Binding-site contacts:
Ligand atom C4' contacts residue POP1 of chain 2.T at 3.5 Å.
Ligand atom O3' contacts residue ASP145 of chain 2.D at 3.6 Å (salt-bridge).
Ligand atom O1P contacts residue ASP148 of chain 2.D at 2.9 Å (salt-bridge).
Ligand atom O3P contacts residue ASP148 of chain 2.D at 3.3 Å.
Ligand atom C2' contacts residue ASP145 of chain 2.D at 3.3 Å.
Ligand atom O6 contacts residue LYS176 of chain 2.D at 2.9 Å (salt-bridge).
Ligand atom C1' contacts residue POP1 of chain 2.T at 3.3 Å.
Ligand atom C2' contacts residue MG1 of chain 2.Q at 3.2 Å.
Ligand atom O2' contacts residue MG1 of chain 2.Q at 2.3 Å.
Ligand atom N4' contacts residue POP1 of chain 2.T at 3.2 Å (h-bond).
Ligand atom O2P contacts residue THR152 of chain 2.D at 2.7 Å (h-bond).
Ligand atom O2' contacts residue ASP145 of chain 2.D at 2.6 Å (salt-bridge).
Ligand atom O3P contacts residue TYR116 of chain 2.D at 2.6 Å (h-bond).
Ligand atom C2' contacts residue POP1 of chain 2.T at 3.6 Å.
Ligand atom O3' contacts residue GLU144 of chain 2.D at 2.7 Å (salt-bridge).
Ligand atom N7 contacts residue ASP148 of chain 2.D at 2.8 Å (salt-bridge).
Ligand atom O6 contacts residue VAL198 of chain 2.D at 3.1 Å (h-bond).
Ligand atom O2P contacts residue LYS151 of chain 2.D at 3.4 Å (salt-bridge).
Ligand atom O2' contacts residue POP1 of chain 2.T at 3.2 Å (h-bond).
Ligand atom O3' contacts residue POP1 of chain 2.T at 2.9 Å (h-bond).
Ligand atom C3' contacts residue ASP145 of chain 2.D at 3.3 Å.
Ligand atom N1 contacts residue VAL198 of chain 2.D at 2.5 Å (h-bond).
Ligand atom O3P contacts residue THR149 of chain 2.D at 2.7 Å (h-bond).
Ligand atom O1P contacts residue THR149 of chain 2.D at 3.2 Å (h-bond).
Ligand atom O2P contacts residue THR149 of chain 2.D at 3.4 Å (h-bond).
Ligand atom C3' contacts residue POP1 of chain 2.T at 3.5 Å.
Ligand atom C6 contacts residue PHE197 of chain 2.D at 3.5 Å (hydrophobic).
Ligand atom C5' contacts residue ILE146 of chain 2.D at 3.3 Å (hydrophobic).
Ligand atom C3' contacts residue GLU144 of chain 2.D at 3.4 Å.
Ligand atom O3' contacts residue MG1 of chain 2.Q at 2.2 Å.
Ligand atom N4' contacts residue TYR116 of chain 2.D at 3.3 Å.
Ligand atom O6 contacts residue PHE197 of chain 2.D at 3.5 Å.
Ligand atom C8 contacts residue TYR116 of chain 2.D at 3.5 Å (hydrophobic).
Ligand atom O5' contacts residue TYR116 of chain 2.D at 3.2 Å.
Ligand atom P contacts residue THR149 of chain 2.D at 3.4 Å.
Ligand atom C2 contacts residue VAL198 of chain 2.D at 3.1 Å (hydrophobic).
Ligand atom O1P contacts residue GLY150 of chain 2.D at 2.9 Å (h-bond).
Ligand atom N1 contacts residue PHE197 of chain 2.D at 3.5 Å.
Ligand atom C2 contacts residue ASP204 of chain 2.D at 3.5 Å.
Ligand atom C3' contacts residue MG1 of chain 2.Q at 3.1 Å.

Sequence of chain 2.D:
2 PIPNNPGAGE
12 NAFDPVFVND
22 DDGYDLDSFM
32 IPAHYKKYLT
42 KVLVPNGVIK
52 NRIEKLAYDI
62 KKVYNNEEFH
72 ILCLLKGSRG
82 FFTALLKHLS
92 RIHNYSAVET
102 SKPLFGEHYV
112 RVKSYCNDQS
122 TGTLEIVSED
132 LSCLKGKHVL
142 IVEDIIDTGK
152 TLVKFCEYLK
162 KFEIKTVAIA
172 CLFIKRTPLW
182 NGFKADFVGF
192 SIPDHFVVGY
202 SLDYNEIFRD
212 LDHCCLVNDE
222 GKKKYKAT

The protein below binds the small molecule below.
Small molecule (SMILES): O=c1[nH]cnc2c([C@@H]3N[C@H](COP(=O)(O)O)[C@@H](O)[C@H]3O)c[nH]c12